Binding-site contacts:
Ligand atom C10 contacts residue ALA43 of chain 1.A at 3.6 Å (hydrophobic).
Ligand atom C6 contacts residue SER92 of chain 1.A at 3.6 Å.
Ligand atom C23 contacts residue LYS45 of chain 1.A at 2.7 Å.
Ligand atom N6 contacts residue MET91 of chain 1.A at 2.9 Å (h-bond).
Ligand atom C14 contacts residue VAL31 of chain 1.A at 3.7 Å (hydrophobic).
Ligand atom N6 contacts residue GLU89 of chain 1.A at 3.4 Å (salt-bridge).
Ligand atom O3 contacts residue GLY24 of chain 1.A at 3.8 Å.
Ligand atom N6 contacts residue TYR90 of chain 1.A at 3.8 Å.
Ligand atom C11 contacts residue THR88 of chain 1.A at 3.8 Å.
Ligand atom C7 contacts residue SER92 of chain 1.A at 3.4 Å.
Ligand atom O5 contacts residue LYS45 of chain 1.A at 2.6 Å (salt-bridge).
Ligand atom N3 contacts residue SER92 of chain 1.A at 3.4 Å (h-bond).
Ligand atom N5 contacts residue LEU143 of chain 1.A at 3.3 Å.
Ligand atom C8 contacts residue LYS93 of chain 1.A at 3.7 Å.
Ligand atom C4 contacts residue MET91 of chain 1.A at 3.5 Å (hydrophobic).
Ligand atom C12 contacts residue THR88 of chain 1.A at 3.3 Å.
Ligand atom O2 contacts residue LYS45 of chain 1.A at 2.2 Å (salt-bridge).
Ligand atom O4 contacts residue LYS45 of chain 1.A at 2.5 Å (salt-bridge).
Ligand atom C9 contacts residue MET91 of chain 1.A at 3.6 Å (hydrophobic).
Ligand atom C8 contacts residue SER92 of chain 1.A at 3.7 Å.
Ligand atom C10 contacts residue VAL31 of chain 1.A at 3.8 Å (hydrophobic).
Ligand atom S1 contacts residue LYS45 of chain 1.A at 1.5 Å (salt-bridge).
Ligand atom C1 contacts residue MET91 of chain 1.A at 3.4 Å (hydrophobic).
Ligand atom C11 contacts residue LEU143 of chain 1.A at 3.7 Å (hydrophobic).
Ligand atom C18 contacts residue VAL31 of chain 1.A at 3.7 Å (hydrophobic).
Ligand atom N4 contacts residue TYR90 of chain 1.A at 3.8 Å.
Ligand atom N5 contacts residue THR88 of chain 1.A at 3.7 Å.
Ligand atom C12 contacts residue VAL31 of chain 1.A at 3.8 Å (hydrophobic).
Ligand atom C11 contacts residue ALA43 of chain 1.A at 3.4 Å (hydrophobic).
Ligand atom C24 contacts residue LYS45 of chain 1.A at 3.2 Å.
Ligand atom N6 contacts residue LEU143 of chain 1.A at 3.5 Å.
Ligand atom C13 contacts residue THR88 of chain 1.A at 3.7 Å.
Ligand atom C1 contacts residue GLY94 of chain 1.A at 3.6 Å.
Ligand atom C12 contacts residue ALA43 of chain 1.A at 3.8 Å (hydrophobic).
Ligand atom C22 contacts residue ASP154 of chain 1.A at 3.6 Å.
Ligand atom C22 contacts residue LYS45 of chain 1.A at 3.8 Å.
Ligand atom N5 contacts residue GLU89 of chain 1.A at 3.0 Å (salt-bridge).
Ligand atom C2 contacts residue GLY94 of chain 1.A at 3.6 Å.
Ligand atom N5 contacts residue ALA43 of chain 1.A at 3.8 Å.
Ligand atom N4 contacts residue MET91 of chain 1.A at 2.8 Å (h-bond).

The small molecule below binds the protein below.
Small molecule (SMILES): C#CCNC(=O)c1cc(Nc2cc(C3CC3)[nH]n2)nc(N2CCN(C(=O)c3ccc(O[S+](=O)=O)cc3)CC2)n1

Sequence of chain 1.A:
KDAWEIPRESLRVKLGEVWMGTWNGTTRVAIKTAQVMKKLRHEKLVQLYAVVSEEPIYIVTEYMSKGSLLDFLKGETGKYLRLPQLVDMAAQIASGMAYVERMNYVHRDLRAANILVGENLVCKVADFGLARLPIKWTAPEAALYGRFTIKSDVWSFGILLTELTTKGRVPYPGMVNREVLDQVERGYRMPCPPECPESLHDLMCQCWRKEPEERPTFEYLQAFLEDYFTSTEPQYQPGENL